This small molecule binds to this protein.
Small molecule (SMILES): CC(=O)N[C@H]1[C@H](O[C@H]2[C@H](O)[C@@H](NC(C)=O)CO[C@@H]2CO)O[C@H](CO)[C@@H](O)[C@@H]1O

Binding-site contacts:
Ligand atom O5 contacts residue ASN61 of chain 1.A at 2.4 Å (h-bond).
Ligand atom C3 contacts residue ASN61 of chain 1.A at 3.7 Å.
Ligand atom C2 contacts residue ASN61 of chain 1.A at 2.5 Å.
Ligand atom C1 contacts residue ASN61 of chain 1.A at 1.4 Å.
Ligand atom C8 contacts residue ASN61 of chain 1.A at 4.3 Å.
Ligand atom O7 contacts residue ASN61 of chain 1.A at 3.6 Å.
Ligand atom C5 contacts residue ASN61 of chain 1.A at 3.6 Å.
Ligand atom C7 contacts residue ASN61 of chain 1.A at 3.3 Å.
Ligand atom C4 contacts residue ASN61 of chain 1.A at 4.2 Å.
Ligand atom N2 contacts residue ASN61 of chain 1.A at 2.8 Å (h-bond).

Sequence of chain 1.A:
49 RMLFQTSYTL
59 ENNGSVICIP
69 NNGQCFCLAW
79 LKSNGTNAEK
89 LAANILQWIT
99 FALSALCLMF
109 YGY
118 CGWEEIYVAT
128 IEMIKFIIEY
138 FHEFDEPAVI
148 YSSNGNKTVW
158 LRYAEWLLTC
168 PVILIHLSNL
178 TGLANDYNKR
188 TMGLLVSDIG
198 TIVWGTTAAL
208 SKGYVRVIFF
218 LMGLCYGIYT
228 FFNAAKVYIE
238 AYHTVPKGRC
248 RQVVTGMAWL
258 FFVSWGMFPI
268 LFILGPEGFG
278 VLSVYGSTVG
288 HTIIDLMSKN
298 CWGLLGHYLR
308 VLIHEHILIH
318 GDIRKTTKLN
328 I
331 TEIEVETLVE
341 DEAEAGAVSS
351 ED